Sequence of chain 1.B:
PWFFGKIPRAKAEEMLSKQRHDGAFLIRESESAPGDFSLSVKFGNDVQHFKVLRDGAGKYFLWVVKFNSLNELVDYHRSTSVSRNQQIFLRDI

This small molecule binds to this protein.
Small molecule (SMILES): NC(=O)CC1NC(=O)C2(CCCCC2)NC(=O)[C@@H](CC(=O)O)[C@@H](c2ccc(C(C(=O)O)C(=O)O)cc2)/C=C/C[C@@H](Cc2cccc3ccccc23)CNC1=O

Sequence of chain 1.A:
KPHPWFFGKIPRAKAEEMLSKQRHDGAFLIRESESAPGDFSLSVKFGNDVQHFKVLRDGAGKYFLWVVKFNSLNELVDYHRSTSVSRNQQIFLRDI

Binding-site contacts:
Ligand atom C35 contacts residue TRP67 of chain 1.B at 3.8 Å (hydrophobic).
Ligand atom O8 contacts residue VAL68 of chain 1.B at 2.8 Å (h-bond).
Ligand atom C38 contacts residue VAL68 of chain 1.B at 3.8 Å (hydrophobic).
Ligand atom O1 contacts residue VAL68 of chain 1.B at 3.8 Å.
Ligand atom C23 contacts residue ASP59 of chain 1.A at 3.3 Å.
Ligand atom O1 contacts residue ASP59 of chain 1.A at 3.3 Å (salt-bridge).
Ligand atom O2 contacts residue LYS63 of chain 1.A at 3.1 Å.
Ligand atom C36 contacts residue TRP67 of chain 1.B at 3.5 Å (hydrophobic).
Ligand atom O9 contacts residue S1S1 of chain 1.G at 3.8 Å.
Ligand atom N contacts residue ARG88 of chain 1.A at 3.7 Å.
Ligand atom O7 contacts residue ARG88 of chain 1.A at 2.8 Å (salt-bridge).
Ligand atom N1 contacts residue GLU76 of chain 1.B at 2.9 Å (salt-bridge).
Ligand atom C29 contacts residue GLU76 of chain 1.B at 3.8 Å.
Ligand atom C28 contacts residue GLU76 of chain 1.B at 3.7 Å.
Ligand atom O1 contacts residue LYS70 of chain 1.B at 3.5 Å.
Ligand atom C13 contacts residue S1S1 of chain 1.G at 3.5 Å.
Ligand atom O contacts residue ASP59 of chain 1.A at 2.5 Å (salt-bridge).
Ligand atom C33 contacts residue PHE71 of chain 1.B at 3.8 Å (hydrophobic).
Ligand atom C30 contacts residue ARG88 of chain 1.A at 3.7 Å.
Ligand atom N3 contacts residue VAL68 of chain 1.B at 3.1 Å (h-bond).
Ligand atom C34 contacts residue TYR80 of chain 1.B at 3.7 Å (hydrophobic).
Ligand atom C40 contacts residue VAL68 of chain 1.B at 3.6 Å (hydrophobic).
Ligand atom N1 contacts residue PHE71 of chain 1.B at 3.7 Å.
Ligand atom C12 contacts residue S1S1 of chain 1.G at 3.5 Å.
Ligand atom C37 contacts residue VAL68 of chain 1.B at 3.7 Å (hydrophobic).
Ligand atom C3 contacts residue S1S1 of chain 1.G at 3.4 Å.
Ligand atom O contacts residue LYS63 of chain 1.A at 3.1 Å.
Ligand atom C35 contacts residue ARG88 of chain 1.A at 3.8 Å.
Ligand atom O contacts residue ALA61 of chain 1.A at 3.7 Å.
Ligand atom O3 contacts residue S1S1 of chain 1.G at 3.1 Å (h-bond).
Ligand atom C2 contacts residue S1S1 of chain 1.G at 3.6 Å.
Ligand atom O2 contacts residue ALA61 of chain 1.A at 3.8 Å.
Ligand atom C5 contacts residue S1S1 of chain 1.G at 3.2 Å.
Ligand atom O6 contacts residue ARG88 of chain 1.A at 2.8 Å (salt-bridge).
Ligand atom C20 contacts residue VAL68 of chain 1.B at 3.7 Å (hydrophobic).
Ligand atom O2 contacts residue S1S1 of chain 1.G at 3.7 Å.
Ligand atom O8 contacts residue TRP67 of chain 1.B at 3.4 Å.
Ligand atom C25 contacts residue ARG88 of chain 1.A at 3.7 Å.
Ligand atom C4 contacts residue S1S1 of chain 1.G at 3.3 Å.
Ligand atom O3 contacts residue ALA61 of chain 1.A at 3.6 Å.